Sequence of chain 3.PB:
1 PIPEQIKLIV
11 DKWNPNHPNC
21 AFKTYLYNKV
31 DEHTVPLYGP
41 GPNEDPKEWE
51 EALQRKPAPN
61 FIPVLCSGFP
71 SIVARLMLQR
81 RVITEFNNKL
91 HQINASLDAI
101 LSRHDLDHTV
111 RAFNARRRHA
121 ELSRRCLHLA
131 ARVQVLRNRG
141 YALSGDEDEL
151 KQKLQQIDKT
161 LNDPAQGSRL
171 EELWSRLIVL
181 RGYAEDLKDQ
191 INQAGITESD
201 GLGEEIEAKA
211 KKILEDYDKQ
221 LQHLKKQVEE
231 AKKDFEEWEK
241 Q

This protein binds this small molecule.
Small molecule (SMILES): CC[C@H](C)[C@H](N)C(=O)N[C@@H](CC(C)C)C(=O)N1CCC[C@H]1C(=O)N[C@@H](CCSC)C(=O)N[C@@H](Cc1ccc(O)cc1)C(=O)N[C@@H](CCCCN)C(=O)N[C@@H](CC(C)C)C(=O)N[C@@H](CO)C(=O)N1CCC[C@H]1C=O

Binding-site contacts:
Ligand atom OH contacts residue ASP182 of chain 3.KB at 3.4 Å (salt-bridge).
Ligand atom CE2 contacts residue ASP182 of chain 3.KB at 4.3 Å.
Ligand atom CD1 contacts residue GLN1063 of chain 3.MA at 3.8 Å.
Ligand atom CG1 contacts residue TYR141 of chain 3.PB at 3.9 Å (hydrophobic).
Ligand atom CD2 contacts residue LEU1129 of chain 3.MA at 4.2 Å (hydrophobic).
Ligand atom OH contacts residue GLU183 of chain 3.KB at 3.9 Å.
Ligand atom CD2 contacts residue PHE1125 of chain 3.MA at 4.2 Å (hydrophobic).
Ligand atom CD1 contacts residue THR1121 of chain 3.MA at 3.0 Å.
Ligand atom CD2 contacts residue THR1121 of chain 3.MA at 4.0 Å.
Ligand atom SD contacts residue ASN1072 of chain 3.MA at 3.7 Å.
Ligand atom CZ contacts residue ASN1072 of chain 3.MA at 3.5 Å.
Ligand atom CE2 contacts residue GLN1063 of chain 3.MA at 3.3 Å.
Ligand atom O contacts residue GLN1063 of chain 3.MA at 2.9 Å (h-bond).
Ligand atom C contacts residue GLN1063 of chain 3.MA at 3.9 Å.
Ligand atom CD1 contacts residue PHE1125 of chain 3.MA at 3.6 Å (hydrophobic).
Ligand atom C contacts residue HIS1126 of chain 3.MA at 4.0 Å.
Ligand atom CG contacts residue ASN1072 of chain 3.MA at 4.2 Å.
Ligand atom OH contacts residue HIS1068 of chain 3.MA at 3.8 Å.
Ligand atom CD2 contacts residue GLN1063 of chain 3.MA at 3.6 Å.
Ligand atom CE1 contacts residue ASN1072 of chain 3.MA at 3.3 Å.
Ligand atom O contacts residue HIS1126 of chain 3.MA at 3.3 Å (h-bond).
Ligand atom CD1 contacts residue TYR141 of chain 3.PB at 3.5 Å (hydrophobic).
Ligand atom CD2 contacts residue THR1121 of chain 3.MA at 4.3 Å.
Ligand atom OH contacts residue GLN1063 of chain 3.MA at 3.7 Å.
Ligand atom CD2 contacts residue ALA1120 of chain 3.MA at 3.5 Å (hydrophobic).
Ligand atom O contacts residue VAL1202 of chain 3.MA at 3.2 Å.
Ligand atom CD1 contacts residue ASN1122 of chain 3.MA at 4.3 Å.
Ligand atom CG contacts residue THR1121 of chain 3.MA at 3.3 Å.
Ligand atom C contacts residue VAL1202 of chain 3.MA at 4.2 Å (hydrophobic).
Ligand atom CG contacts residue HIS1126 of chain 3.MA at 4.3 Å.
Ligand atom CZ contacts residue ASP182 of chain 3.KB at 4.1 Å.
Ligand atom CE1 contacts residue THR1121 of chain 3.MA at 3.9 Å.
Ligand atom OH contacts residue ASN1072 of chain 3.MA at 3.1 Å (h-bond).
Ligand atom CA contacts residue GLN1063 of chain 3.MA at 4.3 Å.
Ligand atom CD2 contacts residue HIS1126 of chain 3.MA at 3.4 Å.
Ligand atom CZ contacts residue GLN1063 of chain 3.MA at 4.1 Å.
Ligand atom O contacts residue THR1121 of chain 3.MA at 4.0 Å.
Ligand atom CD1 contacts residue ASN1072 of chain 3.MA at 4.0 Å.
Ligand atom CG2 contacts residue GLN1063 of chain 3.MA at 3.3 Å.
Ligand atom CB contacts residue THR1121 of chain 3.MA at 3.3 Å.

Sequence of chain 3.KB:
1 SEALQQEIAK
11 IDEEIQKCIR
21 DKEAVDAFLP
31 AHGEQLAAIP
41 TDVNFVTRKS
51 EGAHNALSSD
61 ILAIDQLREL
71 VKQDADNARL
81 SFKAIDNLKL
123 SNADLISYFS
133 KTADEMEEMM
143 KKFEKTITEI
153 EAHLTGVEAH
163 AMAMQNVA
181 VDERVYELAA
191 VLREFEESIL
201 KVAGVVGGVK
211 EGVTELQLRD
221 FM

Sequence of chain 3.MA:
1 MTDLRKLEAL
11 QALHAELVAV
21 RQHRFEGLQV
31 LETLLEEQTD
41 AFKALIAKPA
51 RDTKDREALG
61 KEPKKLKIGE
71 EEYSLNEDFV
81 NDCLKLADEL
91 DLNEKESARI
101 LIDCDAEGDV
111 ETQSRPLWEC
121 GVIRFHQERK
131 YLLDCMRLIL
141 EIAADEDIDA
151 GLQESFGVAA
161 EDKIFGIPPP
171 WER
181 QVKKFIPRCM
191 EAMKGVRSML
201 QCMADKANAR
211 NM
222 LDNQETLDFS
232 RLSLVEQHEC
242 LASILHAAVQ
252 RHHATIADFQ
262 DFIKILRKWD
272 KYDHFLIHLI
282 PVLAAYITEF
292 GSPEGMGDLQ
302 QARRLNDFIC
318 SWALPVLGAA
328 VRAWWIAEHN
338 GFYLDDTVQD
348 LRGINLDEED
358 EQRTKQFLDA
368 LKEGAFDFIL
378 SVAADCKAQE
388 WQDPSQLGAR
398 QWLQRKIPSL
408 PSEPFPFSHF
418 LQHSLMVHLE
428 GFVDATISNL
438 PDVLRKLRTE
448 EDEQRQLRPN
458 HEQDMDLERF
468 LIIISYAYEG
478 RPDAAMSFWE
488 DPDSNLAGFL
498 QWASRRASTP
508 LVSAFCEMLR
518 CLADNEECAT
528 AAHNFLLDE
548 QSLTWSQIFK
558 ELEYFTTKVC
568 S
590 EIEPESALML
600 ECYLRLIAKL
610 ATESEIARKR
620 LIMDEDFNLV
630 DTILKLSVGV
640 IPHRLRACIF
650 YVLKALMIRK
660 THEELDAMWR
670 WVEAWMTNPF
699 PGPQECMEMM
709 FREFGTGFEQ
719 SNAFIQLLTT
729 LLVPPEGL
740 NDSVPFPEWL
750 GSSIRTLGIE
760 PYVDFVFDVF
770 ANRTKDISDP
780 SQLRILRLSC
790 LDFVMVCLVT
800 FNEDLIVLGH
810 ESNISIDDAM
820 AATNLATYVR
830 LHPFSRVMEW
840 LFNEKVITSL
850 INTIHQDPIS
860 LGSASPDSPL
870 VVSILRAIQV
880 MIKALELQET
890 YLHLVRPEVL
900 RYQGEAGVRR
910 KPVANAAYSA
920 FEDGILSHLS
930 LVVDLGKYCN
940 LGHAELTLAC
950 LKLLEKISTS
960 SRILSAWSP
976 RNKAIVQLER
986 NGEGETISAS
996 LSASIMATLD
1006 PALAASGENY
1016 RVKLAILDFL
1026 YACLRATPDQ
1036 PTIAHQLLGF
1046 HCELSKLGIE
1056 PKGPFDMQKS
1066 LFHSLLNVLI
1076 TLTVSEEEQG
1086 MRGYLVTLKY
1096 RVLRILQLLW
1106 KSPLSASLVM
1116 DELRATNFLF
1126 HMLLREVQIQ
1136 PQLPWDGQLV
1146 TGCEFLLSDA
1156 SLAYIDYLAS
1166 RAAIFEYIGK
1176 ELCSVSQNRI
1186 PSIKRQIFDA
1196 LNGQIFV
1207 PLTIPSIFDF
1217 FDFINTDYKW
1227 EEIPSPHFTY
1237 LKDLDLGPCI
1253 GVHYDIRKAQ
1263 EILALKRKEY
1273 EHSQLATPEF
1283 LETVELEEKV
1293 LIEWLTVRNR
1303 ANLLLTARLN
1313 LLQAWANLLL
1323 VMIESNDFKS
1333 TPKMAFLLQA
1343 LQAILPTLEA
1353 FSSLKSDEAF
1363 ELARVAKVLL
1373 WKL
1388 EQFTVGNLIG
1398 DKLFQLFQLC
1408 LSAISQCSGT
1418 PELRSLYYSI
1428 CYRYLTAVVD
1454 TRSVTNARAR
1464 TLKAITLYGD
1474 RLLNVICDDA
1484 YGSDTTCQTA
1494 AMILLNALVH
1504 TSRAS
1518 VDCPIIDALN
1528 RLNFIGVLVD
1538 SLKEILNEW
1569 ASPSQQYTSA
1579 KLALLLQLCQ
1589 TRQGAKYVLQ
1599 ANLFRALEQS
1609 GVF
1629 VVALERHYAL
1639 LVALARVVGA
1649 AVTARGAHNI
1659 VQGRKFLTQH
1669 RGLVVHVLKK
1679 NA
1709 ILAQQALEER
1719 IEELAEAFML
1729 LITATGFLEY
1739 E